Binding-site contacts:
Ligand atom O5 contacts residue THR56 of chain 1.A at 3.9 Å.
Ligand atom N2 contacts residue SER16 of chain 1.A at 4.0 Å.
Ligand atom C4 contacts residue ASN65 of chain 1.A at 4.1 Å.
Ligand atom O5 contacts residue SER17 of chain 1.A at 4.4 Å.
Ligand atom C4 contacts residue HIS14 of chain 1.A at 3.7 Å.
Ligand atom C2 contacts residue SER16 of chain 1.A at 4.5 Å.
Ligand atom C3 contacts residue ASN65 of chain 1.A at 3.7 Å.
Ligand atom O7 contacts residue SER17 of chain 1.A at 4.5 Å.
Ligand atom C5 contacts residue ASN65 of chain 1.A at 3.5 Å.
Ligand atom O4 contacts residue HIS14 of chain 1.A at 3.5 Å (h-bond).
Ligand atom O6 contacts residue THR56 of chain 1.A at 3.7 Å.
Ligand atom O6 contacts residue CYS151 of chain 1.A at 4.2 Å.
Ligand atom C7 contacts residue ASN65 of chain 1.A at 4.4 Å.
Ligand atom O5 contacts residue VAL57 of chain 1.A at 4.2 Å.
Ligand atom C1 contacts residue SER17 of chain 1.A at 4.0 Å.
Ligand atom O7 contacts residue SER16 of chain 1.A at 3.6 Å (h-bond).
Ligand atom C2 contacts residue ASN65 of chain 1.A at 2.6 Å.
Ligand atom O3 contacts residue SER16 of chain 1.A at 3.5 Å (h-bond).
Ligand atom O5 contacts residue ASN65 of chain 1.A at 2.2 Å (h-bond).
Ligand atom C2 contacts residue SER17 of chain 1.A at 3.6 Å.
Ligand atom O6 contacts residue VAL57 of chain 1.A at 3.3 Å.
Ligand atom O7 contacts residue HIS14 of chain 1.A at 3.4 Å (h-bond).
Ligand atom C8 contacts residue ASN18 of chain 1.A at 4.3 Å.
Ligand atom C6 contacts residue CYS151 of chain 1.A at 4.2 Å (hydrophobic).
Ligand atom C3 contacts residue HIS14 of chain 1.A at 3.4 Å.
Ligand atom N2 contacts residue SER17 of chain 1.A at 3.5 Å.
Ligand atom O3 contacts residue HIS14 of chain 1.A at 2.1 Å (h-bond).
Ligand atom O3 contacts residue CYS15 of chain 1.A at 3.8 Å.
Ligand atom C4 contacts residue CYS151 of chain 1.A at 4.2 Å (hydrophobic).
Ligand atom C6 contacts residue THR56 of chain 1.A at 4.4 Å.
Ligand atom O6 contacts residue ASN65 of chain 1.A at 4.3 Å.
Ligand atom O4 contacts residue CYS151 of chain 1.A at 4.2 Å.
Ligand atom C1 contacts residue THR56 of chain 1.A at 4.2 Å.
Ligand atom C1 contacts residue ASN65 of chain 1.A at 1.4 Å.
Ligand atom C2 contacts residue HIS14 of chain 1.A at 4.4 Å.
Ligand atom N2 contacts residue ASN65 of chain 1.A at 3.1 Å (h-bond).
Ligand atom C7 contacts residue SER16 of chain 1.A at 3.5 Å.
Ligand atom O6 contacts residue ASN150 of chain 1.A at 3.8 Å.
Ligand atom C8 contacts residue SER16 of chain 1.A at 3.7 Å.
Ligand atom C7 contacts residue SER17 of chain 1.A at 4.1 Å.

Sequence of chain 1.A:
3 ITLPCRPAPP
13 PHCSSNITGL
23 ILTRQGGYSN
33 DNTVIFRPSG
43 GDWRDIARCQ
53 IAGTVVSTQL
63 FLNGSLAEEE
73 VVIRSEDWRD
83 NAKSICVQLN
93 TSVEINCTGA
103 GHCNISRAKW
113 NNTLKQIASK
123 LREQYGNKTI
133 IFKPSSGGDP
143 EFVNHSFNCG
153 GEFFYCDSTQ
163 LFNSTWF

The small molecule below binds the protein below.
Small molecule (SMILES): CC(=O)N[C@@H]1[C@@H](O)[C@H](O)[C@@H](CO)O[C@H]1O